This small molecule binds to this protein.
Small molecule (SMILES): O=C(O)CSc1nc(-c2cccc(Cl)c2)no1

Binding-site contacts:
Ligand atom S3 contacts residue PRO387 of chain 1.I at 3.9 Å.
Ligand atom O3 contacts residue ARG423 of chain 1.I at 3.0 Å (salt-bridge).
Ligand atom O2 contacts residue TYR163 of chain 1.I at 3.7 Å.
Ligand atom C1 contacts residue ARG423 of chain 1.I at 3.6 Å.
Ligand atom C2 contacts residue ASP397 of chain 1.I at 3.4 Å.
Ligand atom N3 contacts residue ASP397 of chain 1.I at 3.5 Å (salt-bridge).
Ligand atom C contacts residue ARG164 of chain 1.I at 3.8 Å.
Ligand atom C2 contacts residue ALA386 of chain 1.I at 3.6 Å (hydrophobic).
Ligand atom N2 contacts residue PHE389 of chain 1.I at 3.5 Å.
Ligand atom C2 contacts residue PRO387 of chain 1.I at 3.9 Å (hydrophobic).
Ligand atom O3 contacts residue TYR404 of chain 1.I at 3.9 Å.
Ligand atom O1 contacts residue ARG423 of chain 1.I at 3.9 Å.
Ligand atom C4 contacts residue ARG423 of chain 1.I at 3.5 Å.
Ligand atom C4 contacts residue SER425 of chain 1.I at 3.6 Å.
Ligand atom C1A contacts residue SER388 of chain 1.I at 3.8 Å.
Ligand atom C5 contacts residue ARG423 of chain 1.I at 3.5 Å.
Ligand atom C2A contacts residue PRO387 of chain 1.I at 3.9 Å (hydrophobic).
Ligand atom C1B contacts residue TYR163 of chain 1.I at 3.4 Å (hydrophobic).
Ligand atom N3 contacts residue ARG423 of chain 1.I at 3.0 Å (salt-bridge).
Ligand atom C6 contacts residue ARG423 of chain 1.I at 3.6 Å.
Ligand atom S3 contacts residue SER403 of chain 1.I at 3.4 Å (h-bond).
Ligand atom C2 contacts residue SER388 of chain 1.I at 3.3 Å.
Ligand atom O3 contacts residue SER403 of chain 1.I at 2.6 Å (h-bond).
Ligand atom C3 contacts residue ASP397 of chain 1.I at 3.5 Å.
Ligand atom N2 contacts residue ARG423 of chain 1.I at 3.7 Å.
Ligand atom C contacts residue ARG423 of chain 1.I at 3.6 Å.
Ligand atom S3 contacts residue ARG423 of chain 1.I at 3.9 Å.
Ligand atom C2A contacts residue ARG423 of chain 1.I at 3.5 Å.
Ligand atom C6 contacts residue PHE389 of chain 1.I at 3.5 Å (hydrophobic).
Ligand atom N3 contacts residue PRO387 of chain 1.I at 3.6 Å.
Ligand atom C1A contacts residue ARG423 of chain 1.I at 3.4 Å.
Ligand atom O1 contacts residue TYR163 of chain 1.I at 3.2 Å.
Ligand atom C1 contacts residue SER388 of chain 1.I at 3.5 Å.
Ligand atom C1B contacts residue SER403 of chain 1.I at 3.8 Å.
Ligand atom O2 contacts residue ARG164 of chain 1.I at 3.1 Å (salt-bridge).
Ligand atom C3 contacts residue SER388 of chain 1.I at 3.6 Å.
Ligand atom C4 contacts residue ILE395 of chain 1.I at 3.9 Å (hydrophobic).
Ligand atom C3 contacts residue ALA386 of chain 1.I at 3.8 Å (hydrophobic).
Ligand atom CL5 contacts residue ALA361 of chain 1.I at 3.7 Å.
Ligand atom C contacts residue SER403 of chain 1.I at 3.5 Å.

Sequence of chain 1.I:
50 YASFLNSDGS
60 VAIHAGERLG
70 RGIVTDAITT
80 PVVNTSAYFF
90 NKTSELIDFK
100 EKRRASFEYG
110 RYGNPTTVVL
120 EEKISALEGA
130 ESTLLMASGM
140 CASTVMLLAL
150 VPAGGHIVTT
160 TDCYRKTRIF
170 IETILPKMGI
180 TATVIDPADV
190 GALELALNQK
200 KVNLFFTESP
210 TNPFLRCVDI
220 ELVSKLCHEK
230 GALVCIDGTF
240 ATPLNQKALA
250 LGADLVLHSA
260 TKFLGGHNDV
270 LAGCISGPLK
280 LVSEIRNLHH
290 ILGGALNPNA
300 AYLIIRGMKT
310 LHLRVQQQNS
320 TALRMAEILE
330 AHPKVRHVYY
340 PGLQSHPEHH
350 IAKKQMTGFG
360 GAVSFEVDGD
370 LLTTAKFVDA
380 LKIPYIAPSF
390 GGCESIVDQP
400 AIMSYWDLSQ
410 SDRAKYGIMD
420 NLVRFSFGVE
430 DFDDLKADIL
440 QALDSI